Binding-site contacts:
Ligand atom O54 contacts residue MET306 of chain 1.A at 3.2 Å.
Ligand atom C37 contacts residue CYS165 of chain 1.A at 3.7 Å (hydrophobic).
Ligand atom F52 contacts residue PHE162 of chain 1.A at 3.6 Å.
Ligand atom C18 contacts residue TRP180 of chain 1.A at 3.5 Å (hydrophobic).
Ligand atom C50 contacts residue HIS288 of chain 1.A at 3.5 Å.
Ligand atom C26 contacts residue TRP180 of chain 1.A at 3.8 Å (hydrophobic).
Ligand atom O55 contacts residue PHE132 of chain 1.A at 3.7 Å.
Ligand atom N40 contacts residue SER128 of chain 1.A at 2.5 Å (h-bond).
Ligand atom F52 contacts residue HIS288 of chain 1.A at 3.4 Å.
Ligand atom C31 contacts residue SER128 of chain 1.A at 3.2 Å.
Ligand atom C35 contacts residue GLN166 of chain 1.A at 3.1 Å.
Ligand atom C7 contacts residue HIS288 of chain 1.A at 3.2 Å.
Ligand atom C22 contacts residue PHE169 of chain 1.A at 3.8 Å (hydrophobic).
Ligand atom C37 contacts residue PHE162 of chain 1.A at 3.7 Å (hydrophobic).
Ligand atom S13 contacts residue MET124 of chain 1.A at 3.6 Å.
Ligand atom F53 contacts residue MET306 of chain 1.A at 3.8 Å.
Ligand atom C50 contacts residue LEU292 of chain 1.A at 3.5 Å (hydrophobic).
Ligand atom N15 contacts residue MET124 of chain 1.A at 3.8 Å.
Ligand atom O54 contacts residue SER128 of chain 1.A at 3.9 Å.
Ligand atom C22 contacts residue MET124 of chain 1.A at 3.6 Å (hydrophobic).
Ligand atom C37 contacts residue GLN166 of chain 1.A at 3.3 Å.
Ligand atom S42 contacts residue SER128 of chain 1.A at 3.8 Å.
Ligand atom O55 contacts residue PHE310 of chain 1.A at 3.4 Å.
Ligand atom C26 contacts residue TYR187 of chain 1.A at 3.8 Å (hydrophobic).
Ligand atom O55 contacts residue PHE162 of chain 1.A at 3.1 Å.
Ligand atom O54 contacts residue LEU292 of chain 1.A at 3.5 Å.
Ligand atom C46 contacts residue LEU292 of chain 1.A at 3.8 Å (hydrophobic).
Ligand atom C12 contacts residue MET204 of chain 1.A at 3.9 Å (hydrophobic).
Ligand atom C49 contacts residue LEU292 of chain 1.A at 3.5 Å (hydrophobic).
Ligand atom C32 contacts residue SER128 of chain 1.A at 3.4 Å.
Ligand atom C33 contacts residue CYS165 of chain 1.A at 3.9 Å (hydrophobic).
Ligand atom O54 contacts residue PHE310 of chain 1.A at 3.7 Å.
Ligand atom N15 contacts residue PHE169 of chain 1.A at 3.7 Å.
Ligand atom F39 contacts residue SER128 of chain 1.A at 3.1 Å.
Ligand atom O54 contacts residue PHE132 of chain 1.A at 3.6 Å.
Ligand atom C33 contacts residue PHE162 of chain 1.A at 3.6 Å (hydrophobic).
Ligand atom C14 contacts residue MET124 of chain 1.A at 3.5 Å (hydrophobic).
Ligand atom F53 contacts residue SER128 of chain 1.A at 3.5 Å.
Ligand atom C43 contacts residue LEU292 of chain 1.A at 3.4 Å (hydrophobic).
Ligand atom C49 contacts residue HIS288 of chain 1.A at 3.9 Å.

Sequence of chain 1.A:
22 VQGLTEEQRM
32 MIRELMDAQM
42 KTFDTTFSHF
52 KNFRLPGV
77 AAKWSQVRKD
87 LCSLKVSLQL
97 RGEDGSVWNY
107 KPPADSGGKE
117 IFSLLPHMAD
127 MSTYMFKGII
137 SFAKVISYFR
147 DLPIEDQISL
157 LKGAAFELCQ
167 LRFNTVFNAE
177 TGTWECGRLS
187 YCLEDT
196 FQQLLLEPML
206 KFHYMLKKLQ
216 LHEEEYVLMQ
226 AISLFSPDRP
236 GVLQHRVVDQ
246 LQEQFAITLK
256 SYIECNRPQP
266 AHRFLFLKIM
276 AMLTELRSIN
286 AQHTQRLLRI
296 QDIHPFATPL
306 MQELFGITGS

The small molecule below binds the protein below.
Small molecule (SMILES): CC(C)(C)c1nc(-c2cccc(NS(=O)(=O)c3c(F)cccc3F)c2F)c(-c2ccnc(N)n2)s1